Sequence of chain 1.C:
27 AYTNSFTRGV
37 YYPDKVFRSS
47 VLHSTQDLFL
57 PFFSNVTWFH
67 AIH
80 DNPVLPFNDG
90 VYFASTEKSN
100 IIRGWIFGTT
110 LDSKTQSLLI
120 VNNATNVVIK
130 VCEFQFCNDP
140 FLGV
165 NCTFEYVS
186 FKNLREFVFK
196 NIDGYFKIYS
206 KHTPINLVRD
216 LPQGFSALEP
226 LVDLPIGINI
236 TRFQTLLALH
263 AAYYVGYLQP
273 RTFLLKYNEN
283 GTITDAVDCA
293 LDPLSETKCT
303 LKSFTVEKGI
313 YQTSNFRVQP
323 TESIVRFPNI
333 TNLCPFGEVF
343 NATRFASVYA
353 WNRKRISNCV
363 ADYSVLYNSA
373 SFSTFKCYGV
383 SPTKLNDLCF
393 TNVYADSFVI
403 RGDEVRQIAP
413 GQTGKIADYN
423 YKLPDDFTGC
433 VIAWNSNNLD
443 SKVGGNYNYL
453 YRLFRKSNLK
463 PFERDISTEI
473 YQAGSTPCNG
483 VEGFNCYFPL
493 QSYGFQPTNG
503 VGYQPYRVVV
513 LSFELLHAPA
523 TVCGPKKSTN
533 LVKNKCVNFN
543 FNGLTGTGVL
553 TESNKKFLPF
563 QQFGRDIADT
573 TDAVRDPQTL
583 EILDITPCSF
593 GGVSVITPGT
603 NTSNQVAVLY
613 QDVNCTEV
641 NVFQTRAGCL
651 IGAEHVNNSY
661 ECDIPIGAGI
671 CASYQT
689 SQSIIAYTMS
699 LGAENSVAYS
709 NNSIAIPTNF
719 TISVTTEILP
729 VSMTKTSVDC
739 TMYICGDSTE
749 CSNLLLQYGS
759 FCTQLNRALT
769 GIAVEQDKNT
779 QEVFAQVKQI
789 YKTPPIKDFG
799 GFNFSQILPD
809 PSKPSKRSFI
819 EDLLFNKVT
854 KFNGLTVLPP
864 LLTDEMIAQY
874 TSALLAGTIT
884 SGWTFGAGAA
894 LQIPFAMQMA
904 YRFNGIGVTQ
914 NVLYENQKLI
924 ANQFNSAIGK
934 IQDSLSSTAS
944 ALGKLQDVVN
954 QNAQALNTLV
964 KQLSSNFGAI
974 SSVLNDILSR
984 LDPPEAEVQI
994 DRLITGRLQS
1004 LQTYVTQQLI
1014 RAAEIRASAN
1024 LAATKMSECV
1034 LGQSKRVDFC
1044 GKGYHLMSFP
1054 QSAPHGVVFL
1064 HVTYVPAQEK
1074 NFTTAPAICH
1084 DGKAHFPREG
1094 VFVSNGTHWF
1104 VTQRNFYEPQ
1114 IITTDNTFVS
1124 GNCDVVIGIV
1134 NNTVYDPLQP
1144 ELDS

Binding-site contacts:
Ligand atom C4 contacts residue ASN1074 of chain 1.C at 4.0 Å.
Ligand atom O6 contacts residue ASN1074 of chain 1.C at 4.4 Å.
Ligand atom C8 contacts residue LYS1073 of chain 1.C at 3.5 Å.
Ligand atom C8 contacts residue ALA713 of chain 1.C at 4.5 Å (hydrophobic).
Ligand atom C8 contacts residue GLU1072 of chain 1.C at 3.3 Å.
Ligand atom O7 contacts residue GLU1072 of chain 1.C at 4.3 Å.
Ligand atom C3 contacts residue ASN1074 of chain 1.C at 3.7 Å.
Ligand atom O7 contacts residue LYS1073 of chain 1.C at 4.3 Å.
Ligand atom O7 contacts residue ASN1074 of chain 1.C at 3.3 Å (h-bond).
Ligand atom O5 contacts residue ALA706 of chain 1.C at 4.4 Å.
Ligand atom C7 contacts residue ASN1074 of chain 1.C at 3.3 Å.
Ligand atom O5 contacts residue ASN1074 of chain 1.C at 2.2 Å (h-bond).
Ligand atom C5 contacts residue ALA706 of chain 1.C at 3.5 Å (hydrophobic).
Ligand atom O4 contacts residue ALA706 of chain 1.C at 4.3 Å.
Ligand atom N2 contacts residue ASN1074 of chain 1.C at 2.8 Å (h-bond).
Ligand atom C6 contacts residue ALA706 of chain 1.C at 3.5 Å (hydrophobic).
Ligand atom C7 contacts residue LYS1073 of chain 1.C at 4.1 Å.
Ligand atom C5 contacts residue ASN1074 of chain 1.C at 3.5 Å.
Ligand atom C8 contacts residue ASN1074 of chain 1.C at 3.7 Å.
Ligand atom C1 contacts residue ASN1074 of chain 1.C at 1.4 Å.
Ligand atom C7 contacts residue GLU1072 of chain 1.C at 4.3 Å.
Ligand atom C2 contacts residue ASN1074 of chain 1.C at 2.3 Å.

This small molecule binds to this protein.
Small molecule (SMILES): CC(=O)N[C@@H]1[C@@H](O)[C@H](O)[C@@H](CO)O[C@H]1O